Sequence of chain 1.A:
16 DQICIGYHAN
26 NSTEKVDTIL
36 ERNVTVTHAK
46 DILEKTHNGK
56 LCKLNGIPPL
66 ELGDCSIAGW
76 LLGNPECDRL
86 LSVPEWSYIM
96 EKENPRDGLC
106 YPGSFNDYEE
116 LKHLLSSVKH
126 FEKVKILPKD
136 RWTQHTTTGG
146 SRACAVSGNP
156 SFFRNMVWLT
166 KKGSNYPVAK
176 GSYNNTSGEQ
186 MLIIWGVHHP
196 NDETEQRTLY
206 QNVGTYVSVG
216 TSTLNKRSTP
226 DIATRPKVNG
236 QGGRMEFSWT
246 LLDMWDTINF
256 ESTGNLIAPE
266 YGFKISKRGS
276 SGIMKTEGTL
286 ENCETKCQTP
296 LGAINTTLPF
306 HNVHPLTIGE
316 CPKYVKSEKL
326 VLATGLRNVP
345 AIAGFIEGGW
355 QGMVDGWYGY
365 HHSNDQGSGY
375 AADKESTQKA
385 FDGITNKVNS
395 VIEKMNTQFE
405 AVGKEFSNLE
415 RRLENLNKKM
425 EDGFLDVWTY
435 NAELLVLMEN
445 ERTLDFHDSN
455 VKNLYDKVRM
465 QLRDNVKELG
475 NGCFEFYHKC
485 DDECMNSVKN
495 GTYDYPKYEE

This protein binds this small molecule.
Small molecule (SMILES): CC(=O)N[C@@H]1[C@@H](O)[C@H](O)[C@@H](CO)O[C@H]1O

Binding-site contacts:
Ligand atom O5 contacts residue ASN494 of chain 1.A at 2.5 Å (h-bond).
Ligand atom O7 contacts residue ASN494 of chain 1.A at 3.6 Å (h-bond).
Ligand atom C1 contacts residue ASN494 of chain 1.A at 1.5 Å.
Ligand atom C7 contacts residue ASN494 of chain 1.A at 3.3 Å.
Ligand atom C5 contacts residue ASN494 of chain 1.A at 3.8 Å.
Ligand atom C4 contacts residue ASN494 of chain 1.A at 4.3 Å.
Ligand atom C3 contacts residue ASN494 of chain 1.A at 3.9 Å.
Ligand atom C8 contacts residue ASN494 of chain 1.A at 3.7 Å.
Ligand atom N2 contacts residue ASN494 of chain 1.A at 2.9 Å (h-bond).
Ligand atom C1 contacts residue THR496 of chain 1.A at 4.3 Å.
Ligand atom C2 contacts residue ASN494 of chain 1.A at 2.5 Å.